Sequence of chain 1.A:
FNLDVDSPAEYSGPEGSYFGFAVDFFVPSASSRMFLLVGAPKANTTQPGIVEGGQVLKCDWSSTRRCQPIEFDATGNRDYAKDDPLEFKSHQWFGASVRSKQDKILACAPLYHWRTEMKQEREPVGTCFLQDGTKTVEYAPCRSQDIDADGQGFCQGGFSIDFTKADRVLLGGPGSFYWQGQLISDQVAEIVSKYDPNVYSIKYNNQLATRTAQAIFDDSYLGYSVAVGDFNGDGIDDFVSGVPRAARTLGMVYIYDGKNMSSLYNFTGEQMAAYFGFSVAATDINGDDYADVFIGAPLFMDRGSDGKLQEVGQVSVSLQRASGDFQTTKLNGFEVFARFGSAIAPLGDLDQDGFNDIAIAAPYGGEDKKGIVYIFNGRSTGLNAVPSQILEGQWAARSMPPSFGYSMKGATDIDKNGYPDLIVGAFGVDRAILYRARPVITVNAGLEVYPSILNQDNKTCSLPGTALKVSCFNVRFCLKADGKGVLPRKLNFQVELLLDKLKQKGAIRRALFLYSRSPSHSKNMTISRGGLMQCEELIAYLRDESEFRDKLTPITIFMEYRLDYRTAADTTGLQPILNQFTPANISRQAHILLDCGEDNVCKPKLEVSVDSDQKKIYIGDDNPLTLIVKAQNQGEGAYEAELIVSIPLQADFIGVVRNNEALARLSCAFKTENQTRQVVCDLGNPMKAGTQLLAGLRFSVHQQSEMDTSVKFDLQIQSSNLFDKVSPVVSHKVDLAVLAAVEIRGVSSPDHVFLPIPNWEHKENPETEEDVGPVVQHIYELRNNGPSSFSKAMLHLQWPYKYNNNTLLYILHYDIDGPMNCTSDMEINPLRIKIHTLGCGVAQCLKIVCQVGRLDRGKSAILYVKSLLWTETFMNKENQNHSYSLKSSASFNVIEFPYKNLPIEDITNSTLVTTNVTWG

The small molecule below binds the protein below.
Small molecule (SMILES): CC(=O)N[C@@H]1[C@@H](O)[C@H](O)[C@@H](CO)O[C@H]1O

Binding-site contacts:
Ligand atom O5 contacts residue ASN805 of chain 1.A at 2.4 Å (h-bond).
Ligand atom C5 contacts residue ASN805 of chain 1.A at 3.7 Å.
Ligand atom C4 contacts residue ASN805 of chain 1.A at 4.2 Å.
Ligand atom C7 contacts residue ASN805 of chain 1.A at 3.8 Å.
Ligand atom N2 contacts residue ASN805 of chain 1.A at 2.9 Å (h-bond).
Ligand atom C2 contacts residue ASN805 of chain 1.A at 2.5 Å.
Ligand atom C8 contacts residue ASN804 of chain 1.A at 4.3 Å.
Ligand atom C1 contacts residue ASN805 of chain 1.A at 1.4 Å.
Ligand atom O7 contacts residue ASN805 of chain 1.A at 4.2 Å.
Ligand atom C3 contacts residue ASN805 of chain 1.A at 3.8 Å.